A protein and the small-molecule ligand that binds it are described below.
Small molecule (SMILES): Cc1cc(OCCCc2c(C(=O)Nc3cccc(C(=O)O)c3)[nH]c3c(-c4c(C)nn(C)c4C)c(Cl)ccc23)cc(C)c1Cl

Sequence of chain 1.C:
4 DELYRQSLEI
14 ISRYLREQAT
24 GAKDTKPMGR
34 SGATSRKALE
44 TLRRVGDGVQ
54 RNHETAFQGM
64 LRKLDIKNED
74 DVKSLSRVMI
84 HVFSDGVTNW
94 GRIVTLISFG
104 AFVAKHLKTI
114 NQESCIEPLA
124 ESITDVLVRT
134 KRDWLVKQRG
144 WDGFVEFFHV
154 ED

Binding-site contacts:
Ligand atom C33 contacts residue MET82 of chain 1.C at 3.5 Å (hydrophobic).
Ligand atom C09 contacts residue ARG95 of chain 1.C at 3.6 Å.
Ligand atom C21 contacts residue THR98 of chain 1.C at 3.5 Å.
Ligand atom C02 contacts residue PHE60 of chain 1.C at 3.5 Å (hydrophobic).
Ligand atom O20 contacts residue VAL85 of chain 1.C at 3.5 Å (h-bond).
Ligand atom C13 contacts residue ARG95 of chain 1.C at 3.3 Å.
Ligand atom C12 contacts residue ARG95 of chain 1.C at 3.0 Å.
Ligand atom C28 contacts residue MET82 of chain 1.C at 3.4 Å (hydrophobic).
Ligand atom CL contacts residue MET63 of chain 1.C at 3.2 Å.
Ligand atom C03 contacts residue PHE102 of chain 1.C at 3.5 Å (hydrophobic).
Ligand atom N07 contacts residue VAL85 of chain 1.C at 3.7 Å.
Ligand atom C31 contacts residue PHE102 of chain 1.C at 3.7 Å (hydrophobic).
Ligand atom C30 contacts residue MET82 of chain 1.C at 3.6 Å (hydrophobic).
Ligand atom C42 contacts residue ALA59 of chain 1.C at 3.7 Å (hydrophobic).
Ligand atom C31 contacts residue MET82 of chain 1.C at 3.7 Å (hydrophobic).
Ligand atom C43 contacts residue HIS56 of chain 1.C at 3.6 Å.
Ligand atom C27 contacts residue LEU99 of chain 1.C at 3.5 Å (hydrophobic).
Ligand atom C22 contacts residue LEU99 of chain 1.C at 3.7 Å (hydrophobic).
Ligand atom C43 contacts residue ALA59 of chain 1.C at 3.6 Å (hydrophobic).
Ligand atom C11 contacts residue ARG95 of chain 1.C at 3.4 Å.
Ligand atom C28 contacts residue PHE102 of chain 1.C at 3.2 Å (hydrophobic).
Ligand atom C03 contacts residue PHE60 of chain 1.C at 3.4 Å (hydrophobic).
Ligand atom CL contacts residue PHE60 of chain 1.C at 3.4 Å.
Ligand atom O25 contacts residue LEU99 of chain 1.C at 3.3 Å.
Ligand atom C29 contacts residue MET82 of chain 1.C at 3.5 Å (hydrophobic).
Ligand atom C27 contacts residue PHE102 of chain 1.C at 3.3 Å (hydrophobic).
Ligand atom C29 contacts residue GLY103 of chain 1.C at 3.5 Å.
Ligand atom O17 contacts residue ARG95 of chain 1.C at 3.7 Å.
Ligand atom CL2 contacts residue LEU78 of chain 1.C at 3.6 Å.
Ligand atom C32 contacts residue MET82 of chain 1.C at 3.5 Å (hydrophobic).
Ligand atom C22 contacts residue THR98 of chain 1.C at 3.7 Å.
Ligand atom C19 contacts residue ARG95 of chain 1.C at 3.6 Å.
Ligand atom C33 contacts residue PHE102 of chain 1.C at 3.4 Å (hydrophobic).
Ligand atom CL contacts residue ALA59 of chain 1.C at 2.9 Å.
Ligand atom C08 contacts residue VAL85 of chain 1.C at 3.7 Å (hydrophobic).
Ligand atom O20 contacts residue ARG95 of chain 1.C at 2.8 Å (salt-bridge).
Ligand atom C04 contacts residue PHE102 of chain 1.C at 3.7 Å (hydrophobic).
Ligand atom O17 contacts residue ASN92 of chain 1.C at 2.6 Å (h-bond).
Ligand atom C26 contacts residue PHE102 of chain 1.C at 3.7 Å (hydrophobic).
Ligand atom C23 contacts residue PHE86 of chain 1.C at 3.5 Å (hydrophobic).